A protein and the small-molecule ligand that binds it are described below.
Small molecule (SMILES): O=c1ccn([C@@H]2O[C@H](CO[P](=O)(O)O[C@H]3[C@@H](O)[C@H](n4ccc(=O)[nH]c4=O)O[C@@H]3CO[P](=O)(O)O[C@H]3[C@@H](O)[C@H](n4ccc(=O)[nH]c4=O)O[C@@H]3CO[P](=O)(O)O[C@H]3[C@@H](O)[C@H](n4ccc(=O)[nH]c4=O)O[C@@H]3COP(=O)=O)[C@@H](O)[C@H]2O)c(=O)[nH]1

Sequence of chain 54.A:
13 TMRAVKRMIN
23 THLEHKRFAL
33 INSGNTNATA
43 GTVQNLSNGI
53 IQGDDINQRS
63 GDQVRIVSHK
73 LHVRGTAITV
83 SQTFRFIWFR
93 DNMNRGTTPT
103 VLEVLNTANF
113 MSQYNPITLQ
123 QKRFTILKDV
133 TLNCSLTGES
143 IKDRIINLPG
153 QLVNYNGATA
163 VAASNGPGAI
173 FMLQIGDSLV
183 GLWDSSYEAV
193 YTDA

Binding-site contacts:
Ligand atom C3' contacts residue ARG15 of chain 54.A at 3.8 Å.
Ligand atom OP1 contacts residue ARG15 of chain 54.A at 2.5 Å.
Ligand atom O4' contacts residue ARG19 of chain 54.A at 3.9 Å.
Ligand atom C4 contacts residue A1 of chain 54.B at 3.4 Å.
Ligand atom O2 contacts residue A3 of chain 54.B at 3.2 Å.
Ligand atom O4 contacts residue A1 of chain 54.B at 3.0 Å (h-bond).
Ligand atom O5' contacts residue ARG15 of chain 54.A at 3.6 Å.
Ligand atom C5 contacts residue ARG19 of chain 54.A at 2.9 Å.
Ligand atom OP1 contacts residue ARG19 of chain 54.A at 4.1 Å.
Ligand atom OP2 contacts residue ALA16 of chain 54.A at 4.1 Å.
Ligand atom C2 contacts residue A2 of chain 54.B at 3.9 Å.
Ligand atom C4 contacts residue A3 of chain 54.B at 3.6 Å.
Ligand atom C3' contacts residue ARG19 of chain 54.A at 3.4 Å.
Ligand atom OP2 contacts residue ARG15 of chain 54.A at 2.5 Å.
Ligand atom O5' contacts residue ARG19 of chain 54.A at 2.1 Å (salt-bridge).
Ligand atom C4 contacts residue ARG19 of chain 54.A at 3.9 Å.
Ligand atom C4' contacts residue ARG19 of chain 54.A at 3.7 Å.
Ligand atom C1' contacts residue ARG19 of chain 54.A at 4.3 Å.
Ligand atom P contacts residue ARG19 of chain 54.A at 2.8 Å.
Ligand atom N3 contacts residue A1 of chain 54.B at 2.7 Å (h-bond).
Ligand atom C2 contacts residue A3 of chain 54.B at 3.5 Å.
Ligand atom O3' contacts residue ARG19 of chain 54.A at 3.6 Å (salt-bridge).
Ligand atom C6 contacts residue ARG19 of chain 54.A at 2.7 Å.
Ligand atom C5' contacts residue ARG15 of chain 54.A at 2.5 Å.
Ligand atom C2' contacts residue ARG19 of chain 54.A at 3.6 Å.
Ligand atom O2 contacts residue A1 of chain 54.B at 2.7 Å (h-bond).
Ligand atom OP2 contacts residue ARG19 of chain 54.A at 2.1 Å (salt-bridge).
Ligand atom C4' contacts residue ARG15 of chain 54.A at 3.3 Å.
Ligand atom O4 contacts residue A3 of chain 54.B at 2.8 Å (h-bond).
Ligand atom O2 contacts residue A2 of chain 54.B at 3.7 Å.
Ligand atom C2 contacts residue A1 of chain 54.B at 3.1 Å.
Ligand atom N3 contacts residue A3 of chain 54.B at 2.8 Å (h-bond).
Ligand atom N1 contacts residue ARG19 of chain 54.A at 3.9 Å.
Ligand atom O3' contacts residue ARG15 of chain 54.A at 3.1 Å (salt-bridge).
Ligand atom N3 contacts residue A2 of chain 54.B at 3.7 Å.
Ligand atom OP1 contacts residue LYS18 of chain 54.A at 3.7 Å.
Ligand atom P contacts residue ARG15 of chain 54.A at 3.1 Å.
Ligand atom C5' contacts residue ARG19 of chain 54.A at 3.2 Å.
Ligand atom N1 contacts residue A3 of chain 54.B at 4.3 Å.
Ligand atom OP1 contacts residue MET14 of chain 54.A at 3.8 Å.